The small molecule below binds the protein below.
Small molecule (SMILES): CC(=O)N[C@@H]1[C@@H](O)[C@H](O)[C@@H](CO)O[C@H]1O

Sequence of chain 1.C:
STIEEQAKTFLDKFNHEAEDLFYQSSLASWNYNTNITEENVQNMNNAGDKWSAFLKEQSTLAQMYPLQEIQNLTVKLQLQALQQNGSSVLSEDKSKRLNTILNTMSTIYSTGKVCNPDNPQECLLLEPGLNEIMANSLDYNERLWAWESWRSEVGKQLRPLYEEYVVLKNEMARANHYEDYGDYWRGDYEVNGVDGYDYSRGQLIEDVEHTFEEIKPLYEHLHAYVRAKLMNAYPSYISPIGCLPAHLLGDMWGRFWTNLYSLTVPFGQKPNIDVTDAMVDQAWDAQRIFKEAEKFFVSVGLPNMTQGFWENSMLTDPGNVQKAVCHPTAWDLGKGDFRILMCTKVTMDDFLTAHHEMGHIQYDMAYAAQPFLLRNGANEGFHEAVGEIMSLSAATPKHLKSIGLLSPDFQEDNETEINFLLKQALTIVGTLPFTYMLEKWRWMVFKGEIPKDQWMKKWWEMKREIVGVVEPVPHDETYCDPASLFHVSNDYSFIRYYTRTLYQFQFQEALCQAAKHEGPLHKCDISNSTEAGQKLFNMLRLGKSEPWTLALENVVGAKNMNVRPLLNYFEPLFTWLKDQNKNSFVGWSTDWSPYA

Binding-site contacts:
Ligand atom C8 contacts residue PHE267 of chain 1.C at 3.4 Å (hydrophobic).
Ligand atom C1 contacts residue ASN414 of chain 1.C at 1.4 Å.
Ligand atom C7 contacts residue ASN414 of chain 1.C at 3.3 Å.
Ligand atom C5 contacts residue ASN414 of chain 1.C at 3.6 Å.
Ligand atom N2 contacts residue ASN414 of chain 1.C at 3.0 Å (h-bond).
Ligand atom O7 contacts residue TRP576 of chain 1.C at 4.2 Å.
Ligand atom C2 contacts residue ASN414 of chain 1.C at 2.5 Å.
Ligand atom O7 contacts residue ASN414 of chain 1.C at 3.1 Å (h-bond).
Ligand atom C4 contacts residue ASN414 of chain 1.C at 4.2 Å.
Ligand atom C8 contacts residue GLU415 of chain 1.C at 3.6 Å.
Ligand atom O5 contacts residue ASN414 of chain 1.C at 2.3 Å (h-bond).
Ligand atom C3 contacts residue ASN414 of chain 1.C at 3.8 Å.